Binding-site contacts:
Ligand atom O7 contacts residue ASN1095 of chain 1.B at 3.6 Å.
Ligand atom C7 contacts residue HIS1098 of chain 1.B at 3.3 Å.
Ligand atom C8 contacts residue THR1097 of chain 1.B at 3.8 Å.
Ligand atom C2 contacts residue HIS1098 of chain 1.B at 4.3 Å.
Ligand atom C8 contacts residue ASN1095 of chain 1.B at 3.9 Å.
Ligand atom C5 contacts residue HIS1098 of chain 1.B at 3.8 Å.
Ligand atom O4 contacts residue HIS1098 of chain 1.B at 3.5 Å.
Ligand atom N2 contacts residue HIS1098 of chain 1.B at 4.1 Å.
Ligand atom C2 contacts residue ASN1095 of chain 1.B at 2.5 Å.
Ligand atom C6 contacts residue PHE1100 of chain 1.B at 3.9 Å (hydrophobic).
Ligand atom O3 contacts residue THR1097 of chain 1.B at 4.5 Å.
Ligand atom C1 contacts residue HIS1098 of chain 1.B at 3.8 Å.
Ligand atom N2 contacts residue THR1097 of chain 1.B at 2.9 Å (h-bond).
Ligand atom C5 contacts residue ASN1095 of chain 1.B at 3.7 Å.
Ligand atom C1 contacts residue ASN1095 of chain 1.B at 1.5 Å.
Ligand atom C4 contacts residue HIS1098 of chain 1.B at 4.1 Å.
Ligand atom C7 contacts residue ASN1095 of chain 1.B at 3.4 Å.
Ligand atom C8 contacts residue HIS1098 of chain 1.B at 3.8 Å.
Ligand atom C2 contacts residue THR1097 of chain 1.B at 3.5 Å.
Ligand atom O5 contacts residue HIS1098 of chain 1.B at 4.2 Å.
Ligand atom O5 contacts residue ASN1095 of chain 1.B at 2.3 Å (h-bond).
Ligand atom C7 contacts residue THR1097 of chain 1.B at 3.9 Å.
Ligand atom C3 contacts residue HIS1098 of chain 1.B at 3.8 Å.
Ligand atom O5 contacts residue PHE1100 of chain 1.B at 3.6 Å.
Ligand atom C5 contacts residue PHE1100 of chain 1.B at 4.0 Å (hydrophobic).
Ligand atom N2 contacts residue ASN1095 of chain 1.B at 3.0 Å (h-bond).
Ligand atom C3 contacts residue ASN1095 of chain 1.B at 3.8 Å.
Ligand atom C3 contacts residue THR1097 of chain 1.B at 3.7 Å.
Ligand atom C4 contacts residue ASN1095 of chain 1.B at 4.2 Å.
Ligand atom C1 contacts residue THR1097 of chain 1.B at 3.5 Å.
Ligand atom C1 contacts residue PHE1100 of chain 1.B at 4.4 Å (hydrophobic).
Ligand atom O7 contacts residue HIS1098 of chain 1.B at 2.9 Å (h-bond).

The protein below binds the small molecule below.
Small molecule (SMILES): CC(=O)N[C@H]1[C@H](O[C@H]2[C@H](O)[C@@H](NC(C)=O)CO[C@@H]2CO)O[C@H](CO)[C@@H](O[C@H]2O[C@H](CO)[C@@H](O)[C@H](O)[C@@H]2O)[C@@H]1O

Sequence of chain 1.B:
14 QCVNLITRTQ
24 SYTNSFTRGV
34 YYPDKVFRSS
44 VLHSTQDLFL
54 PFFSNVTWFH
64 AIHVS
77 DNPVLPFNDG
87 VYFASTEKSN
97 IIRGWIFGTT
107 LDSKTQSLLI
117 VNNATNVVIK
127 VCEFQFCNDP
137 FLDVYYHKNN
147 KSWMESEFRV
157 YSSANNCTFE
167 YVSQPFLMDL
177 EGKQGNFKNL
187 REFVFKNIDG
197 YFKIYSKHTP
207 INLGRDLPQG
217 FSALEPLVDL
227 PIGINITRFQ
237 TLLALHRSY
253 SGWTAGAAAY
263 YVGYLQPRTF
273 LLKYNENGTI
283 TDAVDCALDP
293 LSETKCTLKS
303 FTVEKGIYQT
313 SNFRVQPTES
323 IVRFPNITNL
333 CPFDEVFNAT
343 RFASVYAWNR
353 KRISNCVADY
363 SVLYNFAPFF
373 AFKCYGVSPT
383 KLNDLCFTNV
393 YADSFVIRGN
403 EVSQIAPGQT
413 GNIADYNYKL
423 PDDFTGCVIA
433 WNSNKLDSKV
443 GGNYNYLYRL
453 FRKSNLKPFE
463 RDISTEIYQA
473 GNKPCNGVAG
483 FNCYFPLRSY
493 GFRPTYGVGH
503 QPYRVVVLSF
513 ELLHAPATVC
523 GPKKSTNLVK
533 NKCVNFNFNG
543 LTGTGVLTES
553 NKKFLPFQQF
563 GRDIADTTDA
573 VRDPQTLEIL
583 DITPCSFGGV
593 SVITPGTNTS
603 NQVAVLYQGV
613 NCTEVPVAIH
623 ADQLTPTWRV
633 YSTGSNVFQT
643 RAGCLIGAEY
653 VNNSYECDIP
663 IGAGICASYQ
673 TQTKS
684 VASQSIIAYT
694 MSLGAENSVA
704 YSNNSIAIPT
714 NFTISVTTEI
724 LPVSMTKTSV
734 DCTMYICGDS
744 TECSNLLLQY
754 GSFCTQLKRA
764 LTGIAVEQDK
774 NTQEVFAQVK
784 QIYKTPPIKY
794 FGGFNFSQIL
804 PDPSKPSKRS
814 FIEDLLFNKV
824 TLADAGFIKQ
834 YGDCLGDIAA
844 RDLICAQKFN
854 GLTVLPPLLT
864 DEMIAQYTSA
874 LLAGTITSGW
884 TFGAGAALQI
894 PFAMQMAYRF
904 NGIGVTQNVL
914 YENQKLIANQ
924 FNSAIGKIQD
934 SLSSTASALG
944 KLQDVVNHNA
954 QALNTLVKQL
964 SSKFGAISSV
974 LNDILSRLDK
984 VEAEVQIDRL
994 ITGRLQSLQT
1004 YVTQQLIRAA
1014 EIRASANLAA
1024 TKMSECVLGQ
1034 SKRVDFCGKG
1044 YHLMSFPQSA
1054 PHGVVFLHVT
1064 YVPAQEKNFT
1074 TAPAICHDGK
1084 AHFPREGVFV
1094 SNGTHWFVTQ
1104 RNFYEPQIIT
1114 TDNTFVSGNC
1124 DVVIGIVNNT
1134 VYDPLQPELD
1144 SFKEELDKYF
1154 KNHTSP